Binding-site contacts:
Ligand atom C4 contacts residue ASP104 of chain 1.D at 3.2 Å.
Ligand atom O4 contacts residue ASP104 of chain 1.D at 3.2 Å (salt-bridge).
Ligand atom C7 contacts residue SER23 of chain 1.D at 3.1 Å.
Ligand atom C1 contacts residue SER23 of chain 1.D at 3.9 Å.
Ligand atom C2 contacts residue GLY114 of chain 1.C at 3.4 Å.
Ligand atom O2 contacts residue ASP104 of chain 1.D at 3.7 Å.
Ligand atom C3 contacts residue ASP104 of chain 1.D at 3.7 Å.
Ligand atom C4 contacts residue CA1 of chain 1.O at 3.3 Å.
Ligand atom O2 contacts residue ASN21 of chain 1.D at 3.0 Å (h-bond).
Ligand atom O2 contacts residue SER22 of chain 1.D at 3.4 Å.
Ligand atom O3 contacts residue ASP101 of chain 1.D at 2.9 Å (salt-bridge).
Ligand atom O3 contacts residue ASP99 of chain 1.D at 2.6 Å (salt-bridge).
Ligand atom O7A contacts residue SER23 of chain 1.D at 2.7 Å (h-bond).
Ligand atom C5 contacts residue SER22 of chain 1.D at 3.5 Å.
Ligand atom O5 contacts residue SER23 of chain 1.D at 3.0 Å (h-bond).
Ligand atom C5 contacts residue DLY1 of chain 1.G at 3.7 Å.
Ligand atom C5 contacts residue ASP96 of chain 1.D at 3.8 Å.
Ligand atom C4 contacts residue ASP96 of chain 1.D at 3.3 Å.
Ligand atom C2 contacts residue CA1 of chain 1.P at 3.4 Å.
Ligand atom C6 contacts residue DLY1 of chain 1.G at 2.4 Å.
Ligand atom C4 contacts residue CA1 of chain 1.P at 3.8 Å.
Ligand atom C3 contacts residue ASP99 of chain 1.D at 3.2 Å.
Ligand atom O4 contacts residue CA1 of chain 1.O at 2.6 Å.
Ligand atom C4 contacts residue SER22 of chain 1.D at 3.5 Å.
Ligand atom C5 contacts residue SER23 of chain 1.D at 3.7 Å.
Ligand atom C7 contacts residue DLY1 of chain 1.G at 1.4 Å.
Ligand atom C1M contacts residue GLY114 of chain 1.C at 3.5 Å.
Ligand atom O2 contacts residue GLY114 of chain 1.C at 2.6 Å (h-bond).
Ligand atom C1M contacts residue SER23 of chain 1.D at 3.7 Å.
Ligand atom C3 contacts residue CA1 of chain 1.O at 3.4 Å.
Ligand atom O7A contacts residue DLY1 of chain 1.G at 2.3 Å (h-bond).
Ligand atom O3 contacts residue ASP104 of chain 1.D at 2.9 Å (salt-bridge).
Ligand atom O3 contacts residue CA1 of chain 1.P at 2.5 Å.
Ligand atom O3 contacts residue CA1 of chain 1.O at 2.4 Å.
Ligand atom O4 contacts residue ASP99 of chain 1.D at 3.7 Å.
Ligand atom O4 contacts residue GLU95 of chain 1.D at 3.4 Å (salt-bridge).
Ligand atom O4 contacts residue ASP96 of chain 1.D at 2.5 Å (salt-bridge).
Ligand atom O5 contacts residue SER22 of chain 1.D at 3.5 Å (h-bond).
Ligand atom O2 contacts residue CA1 of chain 1.P at 2.4 Å.
Ligand atom C3 contacts residue CA1 of chain 1.P at 3.4 Å.

Sequence of chain 1.C:
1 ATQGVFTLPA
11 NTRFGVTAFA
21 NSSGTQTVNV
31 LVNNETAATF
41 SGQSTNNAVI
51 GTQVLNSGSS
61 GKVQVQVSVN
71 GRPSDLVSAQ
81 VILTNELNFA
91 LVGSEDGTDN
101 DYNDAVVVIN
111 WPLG

The small molecule below binds the protein below.
Small molecule (SMILES): C[C@@H]1O[C@@H](CC(=O)O)[C@@H](O)[C@H](O)[C@@H]1O

Sequence of chain 1.D:
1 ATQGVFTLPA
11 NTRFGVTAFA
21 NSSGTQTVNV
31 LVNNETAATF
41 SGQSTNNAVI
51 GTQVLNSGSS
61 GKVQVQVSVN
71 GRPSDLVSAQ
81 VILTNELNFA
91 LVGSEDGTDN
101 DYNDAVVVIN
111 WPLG